Sequence of chain 1.A:
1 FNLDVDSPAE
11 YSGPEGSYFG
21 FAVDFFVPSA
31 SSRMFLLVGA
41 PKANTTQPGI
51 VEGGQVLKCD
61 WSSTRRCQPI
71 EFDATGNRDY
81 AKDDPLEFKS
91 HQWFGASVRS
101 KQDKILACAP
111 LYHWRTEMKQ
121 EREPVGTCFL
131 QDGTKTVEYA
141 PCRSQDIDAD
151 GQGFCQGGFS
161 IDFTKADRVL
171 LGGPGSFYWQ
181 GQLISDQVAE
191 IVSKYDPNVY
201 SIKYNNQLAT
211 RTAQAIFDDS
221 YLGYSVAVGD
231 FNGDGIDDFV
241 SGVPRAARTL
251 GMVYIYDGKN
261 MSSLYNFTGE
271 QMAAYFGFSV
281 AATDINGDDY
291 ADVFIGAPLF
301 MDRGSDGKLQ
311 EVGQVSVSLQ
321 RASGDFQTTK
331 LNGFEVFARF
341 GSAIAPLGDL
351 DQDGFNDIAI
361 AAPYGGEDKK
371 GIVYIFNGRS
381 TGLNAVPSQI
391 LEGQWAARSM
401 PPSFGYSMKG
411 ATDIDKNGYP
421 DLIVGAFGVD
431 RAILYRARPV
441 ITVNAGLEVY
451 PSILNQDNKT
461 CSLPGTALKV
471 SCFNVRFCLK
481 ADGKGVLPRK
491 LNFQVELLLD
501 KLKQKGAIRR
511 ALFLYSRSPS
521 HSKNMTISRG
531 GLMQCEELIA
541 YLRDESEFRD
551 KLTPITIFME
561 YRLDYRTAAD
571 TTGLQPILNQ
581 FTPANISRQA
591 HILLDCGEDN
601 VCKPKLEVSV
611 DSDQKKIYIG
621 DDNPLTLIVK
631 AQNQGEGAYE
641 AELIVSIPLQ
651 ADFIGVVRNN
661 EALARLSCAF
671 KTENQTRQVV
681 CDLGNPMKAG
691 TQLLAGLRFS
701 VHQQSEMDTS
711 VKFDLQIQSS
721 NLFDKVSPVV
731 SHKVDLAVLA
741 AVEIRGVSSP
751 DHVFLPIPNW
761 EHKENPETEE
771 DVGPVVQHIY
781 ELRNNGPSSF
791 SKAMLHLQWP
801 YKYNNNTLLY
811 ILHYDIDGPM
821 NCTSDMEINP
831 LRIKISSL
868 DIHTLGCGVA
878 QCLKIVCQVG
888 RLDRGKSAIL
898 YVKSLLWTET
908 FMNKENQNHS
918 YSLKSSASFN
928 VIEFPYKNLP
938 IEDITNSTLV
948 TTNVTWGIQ

Binding-site contacts:
Ligand atom N2 contacts residue GLN214 of chain 1.A at 3.9 Å.
Ligand atom O4 contacts residue GLN214 of chain 1.A at 3.0 Å (h-bond).
Ligand atom C6 contacts residue MET252 of chain 1.A at 4.2 Å (hydrophobic).
Ligand atom C6 contacts residue PHE217 of chain 1.A at 3.6 Å (hydrophobic).
Ligand atom C7 contacts residue SER263 of chain 1.A at 3.9 Å.
Ligand atom N2 contacts residue ASN266 of chain 1.A at 2.8 Å (h-bond).
Ligand atom O6 contacts residue MET252 of chain 1.A at 3.7 Å.
Ligand atom C2 contacts residue ASN266 of chain 1.A at 2.4 Å.
Ligand atom C6 contacts residue TYR254 of chain 1.A at 3.4 Å (hydrophobic).
Ligand atom O7 contacts residue ASN266 of chain 1.A at 3.0 Å (h-bond).
Ligand atom C8 contacts residue LEU264 of chain 1.A at 4.1 Å (hydrophobic).
Ligand atom C5 contacts residue ASN266 of chain 1.A at 3.7 Å.
Ligand atom O6 contacts residue TYR254 of chain 1.A at 4.2 Å.
Ligand atom O5 contacts residue MET252 of chain 1.A at 4.2 Å.
Ligand atom O5 contacts residue TYR254 of chain 1.A at 3.9 Å.
Ligand atom C8 contacts residue SER263 of chain 1.A at 3.5 Å.
Ligand atom O3 contacts residue GLN214 of chain 1.A at 2.9 Å (h-bond).
Ligand atom C1 contacts residue TYR254 of chain 1.A at 4.2 Å (hydrophobic).
Ligand atom C4 contacts residue ASN266 of chain 1.A at 4.2 Å.
Ligand atom O5 contacts residue ASN266 of chain 1.A at 2.4 Å (h-bond).
Ligand atom C5 contacts residue TYR254 of chain 1.A at 4.0 Å (hydrophobic).
Ligand atom C2 contacts residue SER263 of chain 1.A at 4.3 Å.
Ligand atom C7 contacts residue ASN266 of chain 1.A at 3.0 Å.
Ligand atom C3 contacts residue SER263 of chain 1.A at 4.4 Å.
Ligand atom O6 contacts residue PHE217 of chain 1.A at 3.6 Å.
Ligand atom C8 contacts residue TYR265 of chain 1.A at 4.3 Å (hydrophobic).
Ligand atom C3 contacts residue PHE217 of chain 1.A at 4.4 Å (hydrophobic).
Ligand atom N2 contacts residue SER263 of chain 1.A at 3.2 Å (h-bond).
Ligand atom C3 contacts residue GLN214 of chain 1.A at 3.1 Å.
Ligand atom C8 contacts residue PHE217 of chain 1.A at 3.9 Å (hydrophobic).
Ligand atom C7 contacts residue ALA213 of chain 1.A at 4.1 Å (hydrophobic).
Ligand atom C3 contacts residue ASN266 of chain 1.A at 3.8 Å.
Ligand atom C8 contacts residue ALA213 of chain 1.A at 3.8 Å (hydrophobic).
Ligand atom C8 contacts residue ASN266 of chain 1.A at 4.2 Å.
Ligand atom N2 contacts residue PHE217 of chain 1.A at 3.6 Å.
Ligand atom C4 contacts residue GLN214 of chain 1.A at 3.9 Å.
Ligand atom C1 contacts residue ASN266 of chain 1.A at 1.4 Å.
Ligand atom N2 contacts residue ALA213 of chain 1.A at 4.1 Å.
Ligand atom O3 contacts residue ALA213 of chain 1.A at 4.1 Å.
Ligand atom C2 contacts residue GLN214 of chain 1.A at 4.1 Å.

This small molecule binds to this protein.
Small molecule (SMILES): CC(=O)N[C@H]1[C@H](O[C@H]2[C@H](O)[C@@H](NC(C)=O)CO[C@@H]2CO)O[C@H](CO)[C@@H](O)[C@@H]1O